Binding-site contacts:
Ligand atom O7 contacts residue ASN107 of chain 1.B at 4.4 Å.
Ligand atom C2 contacts residue ASN107 of chain 1.B at 2.6 Å.
Ligand atom O6 contacts residue VAL112 of chain 1.B at 3.4 Å.
Ligand atom N2 contacts residue ASN107 of chain 1.B at 3.0 Å (h-bond).
Ligand atom C7 contacts residue ASN107 of chain 1.B at 4.0 Å.
Ligand atom O7 contacts residue ALA108 of chain 1.B at 4.1 Å.
Ligand atom C1 contacts residue ASN107 of chain 1.B at 1.5 Å.
Ligand atom C4 contacts residue ASN107 of chain 1.B at 4.3 Å.
Ligand atom C7 contacts residue ALA108 of chain 1.B at 4.1 Å (hydrophobic).
Ligand atom C8 contacts residue ALA108 of chain 1.B at 3.8 Å (hydrophobic).
Ligand atom C6 contacts residue VAL112 of chain 1.B at 3.8 Å (hydrophobic).
Ligand atom C3 contacts residue ASN107 of chain 1.B at 3.9 Å.
Ligand atom C5 contacts residue ASN107 of chain 1.B at 3.7 Å.
Ligand atom O5 contacts residue ASN107 of chain 1.B at 2.4 Å (h-bond).

The small molecule below binds the protein below.
Small molecule (SMILES): CC(=O)N[C@@H]1[C@@H](O)[C@H](O)[C@@H](CO)O[C@H]1O

Sequence of chain 1.B:
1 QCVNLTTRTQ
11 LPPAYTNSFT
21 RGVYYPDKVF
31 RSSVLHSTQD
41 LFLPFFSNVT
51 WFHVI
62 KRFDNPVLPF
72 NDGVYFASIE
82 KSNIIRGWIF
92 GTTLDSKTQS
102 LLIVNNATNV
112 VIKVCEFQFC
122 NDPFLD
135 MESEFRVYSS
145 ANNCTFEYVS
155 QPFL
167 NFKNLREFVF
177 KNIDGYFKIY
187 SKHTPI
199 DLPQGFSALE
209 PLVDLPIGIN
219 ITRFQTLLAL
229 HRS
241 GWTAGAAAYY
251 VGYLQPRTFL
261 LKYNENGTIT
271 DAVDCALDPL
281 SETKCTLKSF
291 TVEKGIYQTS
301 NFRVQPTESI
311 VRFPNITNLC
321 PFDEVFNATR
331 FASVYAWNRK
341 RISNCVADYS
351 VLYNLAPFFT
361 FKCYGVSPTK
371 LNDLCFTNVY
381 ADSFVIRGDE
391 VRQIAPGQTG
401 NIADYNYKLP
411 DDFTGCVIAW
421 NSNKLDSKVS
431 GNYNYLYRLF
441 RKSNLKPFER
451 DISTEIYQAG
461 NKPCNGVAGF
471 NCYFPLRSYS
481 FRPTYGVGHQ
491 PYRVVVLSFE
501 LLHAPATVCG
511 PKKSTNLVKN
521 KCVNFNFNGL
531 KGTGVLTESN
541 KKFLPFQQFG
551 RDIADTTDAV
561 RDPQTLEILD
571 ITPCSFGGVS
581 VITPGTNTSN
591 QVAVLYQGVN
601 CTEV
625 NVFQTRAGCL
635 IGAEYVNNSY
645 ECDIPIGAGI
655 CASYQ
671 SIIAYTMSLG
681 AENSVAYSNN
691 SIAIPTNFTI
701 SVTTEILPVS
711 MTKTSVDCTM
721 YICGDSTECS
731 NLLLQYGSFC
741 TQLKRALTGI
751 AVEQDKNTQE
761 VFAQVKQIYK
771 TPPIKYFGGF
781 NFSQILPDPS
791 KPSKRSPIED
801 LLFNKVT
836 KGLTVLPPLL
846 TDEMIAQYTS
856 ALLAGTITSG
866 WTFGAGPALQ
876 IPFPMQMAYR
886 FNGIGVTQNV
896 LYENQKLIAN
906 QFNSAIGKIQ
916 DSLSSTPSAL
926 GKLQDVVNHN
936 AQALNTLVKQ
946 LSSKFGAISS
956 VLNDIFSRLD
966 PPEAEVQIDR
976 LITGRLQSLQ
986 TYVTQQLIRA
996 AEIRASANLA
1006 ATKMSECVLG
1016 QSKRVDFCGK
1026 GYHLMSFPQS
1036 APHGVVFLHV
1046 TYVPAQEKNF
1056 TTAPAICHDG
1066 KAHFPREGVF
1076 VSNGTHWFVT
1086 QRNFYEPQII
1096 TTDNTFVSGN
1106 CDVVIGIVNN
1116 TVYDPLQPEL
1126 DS